Binding-site contacts:
Ligand atom O7 contacts residue ASN801 of chain 1.A at 4.0 Å.
Ligand atom C1 contacts residue ASN801 of chain 1.A at 1.4 Å.
Ligand atom O5 contacts residue GLN804 of chain 1.A at 4.2 Å.
Ligand atom C5 contacts residue ASN801 of chain 1.A at 3.7 Å.
Ligand atom C2 contacts residue SER803 of chain 1.A at 4.5 Å.
Ligand atom C7 contacts residue ASN801 of chain 1.A at 3.6 Å.
Ligand atom C5 contacts residue GLN804 of chain 1.A at 3.9 Å.
Ligand atom C2 contacts residue ASN801 of chain 1.A at 2.5 Å.
Ligand atom C1 contacts residue SER803 of chain 1.A at 3.3 Å.
Ligand atom O5 contacts residue SER803 of chain 1.A at 3.6 Å.
Ligand atom C3 contacts residue ASN801 of chain 1.A at 3.8 Å.
Ligand atom O5 contacts residue ASN801 of chain 1.A at 2.4 Å (h-bond).
Ligand atom C5 contacts residue SER803 of chain 1.A at 3.8 Å.
Ligand atom N2 contacts residue ASN801 of chain 1.A at 2.9 Å (h-bond).
Ligand atom O6 contacts residue GLN804 of chain 1.A at 3.7 Å.
Ligand atom C4 contacts residue ASN801 of chain 1.A at 4.2 Å.
Ligand atom C6 contacts residue GLN804 of chain 1.A at 3.3 Å.

A protein and the small-molecule ligand that binds it are described below.
Small molecule (SMILES): CC(=O)N[C@@H]1[C@@H](O)[C@H](O)[C@@H](CO)O[C@H]1O

Sequence of chain 1.A:
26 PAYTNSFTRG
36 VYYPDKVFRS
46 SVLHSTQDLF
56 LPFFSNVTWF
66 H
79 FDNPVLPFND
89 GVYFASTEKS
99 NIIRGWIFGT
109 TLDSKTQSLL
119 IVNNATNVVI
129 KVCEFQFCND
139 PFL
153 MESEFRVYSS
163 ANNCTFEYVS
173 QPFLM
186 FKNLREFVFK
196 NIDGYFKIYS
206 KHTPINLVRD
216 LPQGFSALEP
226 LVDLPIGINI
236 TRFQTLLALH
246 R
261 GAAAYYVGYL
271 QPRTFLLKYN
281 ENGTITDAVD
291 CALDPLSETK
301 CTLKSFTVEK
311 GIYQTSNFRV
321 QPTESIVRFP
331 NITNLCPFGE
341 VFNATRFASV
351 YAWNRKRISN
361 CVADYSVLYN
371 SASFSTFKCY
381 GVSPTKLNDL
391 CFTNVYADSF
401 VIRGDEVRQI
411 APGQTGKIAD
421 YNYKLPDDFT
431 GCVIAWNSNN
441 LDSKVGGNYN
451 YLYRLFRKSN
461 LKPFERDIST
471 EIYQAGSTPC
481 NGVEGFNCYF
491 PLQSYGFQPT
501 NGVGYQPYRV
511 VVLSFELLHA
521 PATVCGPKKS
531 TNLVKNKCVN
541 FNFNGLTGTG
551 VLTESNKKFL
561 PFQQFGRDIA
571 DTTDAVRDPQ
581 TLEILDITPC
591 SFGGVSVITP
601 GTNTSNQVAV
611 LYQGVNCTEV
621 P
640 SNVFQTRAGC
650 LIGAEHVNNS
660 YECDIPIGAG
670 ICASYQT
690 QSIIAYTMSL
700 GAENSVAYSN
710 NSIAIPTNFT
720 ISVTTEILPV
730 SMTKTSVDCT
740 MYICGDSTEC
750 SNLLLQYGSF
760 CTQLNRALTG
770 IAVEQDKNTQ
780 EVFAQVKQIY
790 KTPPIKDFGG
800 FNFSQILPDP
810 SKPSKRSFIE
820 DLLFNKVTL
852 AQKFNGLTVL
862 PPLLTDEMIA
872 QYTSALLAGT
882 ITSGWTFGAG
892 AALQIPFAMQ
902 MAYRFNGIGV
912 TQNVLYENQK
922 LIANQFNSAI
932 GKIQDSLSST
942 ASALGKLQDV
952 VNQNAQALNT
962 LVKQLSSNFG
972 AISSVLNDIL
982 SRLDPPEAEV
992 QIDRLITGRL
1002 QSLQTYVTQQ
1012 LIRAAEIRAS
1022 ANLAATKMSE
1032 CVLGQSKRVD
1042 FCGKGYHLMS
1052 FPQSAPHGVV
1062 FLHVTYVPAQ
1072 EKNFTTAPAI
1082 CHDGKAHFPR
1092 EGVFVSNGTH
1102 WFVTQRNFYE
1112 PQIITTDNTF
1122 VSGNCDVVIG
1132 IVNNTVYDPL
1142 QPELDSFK